Binding-site contacts:
Ligand atom O4' contacts residue GLN252 of chain 3.A at 3.9 Å.
Ligand atom C7 contacts residue TYR336 of chain 3.A at 3.6 Å (hydrophobic).
Ligand atom O2 contacts residue PRO334 of chain 3.A at 3.8 Å.
Ligand atom O5' contacts residue GLN252 of chain 3.A at 3.1 Å (h-bond).
Ligand atom O5' contacts residue LEU328 of chain 3.A at 3.6 Å.
Ligand atom OP1 contacts residue GLN252 of chain 3.A at 3.7 Å.
Ligand atom O4' contacts residue PRO334 of chain 3.A at 4.0 Å.
Ligand atom OP2 contacts residue PHE333 of chain 3.A at 3.3 Å.
Ligand atom OP2 contacts residue ARG391 of chain 3.A at 3.9 Å.
Ligand atom C3' contacts residue PHE333 of chain 3.A at 3.8 Å (hydrophobic).
Ligand atom C2' contacts residue LEU328 of chain 3.A at 3.7 Å (hydrophobic).
Ligand atom C6 contacts residue PHE333 of chain 3.A at 3.7 Å (hydrophobic).
Ligand atom OP2 contacts residue GLN252 of chain 3.A at 4.1 Å.
Ligand atom C2' contacts residue PHE333 of chain 3.A at 2.9 Å (hydrophobic).
Ligand atom C2 contacts residue LEU328 of chain 3.A at 3.0 Å (hydrophobic).
Ligand atom O3' contacts residue PHE333 of chain 3.A at 3.5 Å.
Ligand atom C4' contacts residue LEU328 of chain 3.A at 4.1 Å (hydrophobic).
Ligand atom C5' contacts residue PHE333 of chain 3.A at 3.2 Å (hydrophobic).
Ligand atom C6 contacts residue GLY98 of chain 3.A at 4.1 Å.
Ligand atom C5 contacts residue GLY98 of chain 3.A at 2.9 Å.
Ligand atom O4 contacts residue PRO334 of chain 3.A at 3.7 Å.
Ligand atom N3 contacts residue PRO334 of chain 3.A at 3.5 Å.
Ligand atom O2 contacts residue LEU328 of chain 3.A at 2.2 Å.
Ligand atom O4 contacts residue ALA259 of chain 3.A at 3.2 Å.
Ligand atom O4' contacts residue LEU328 of chain 3.A at 3.0 Å.
Ligand atom C1' contacts residue LEU328 of chain 3.A at 3.9 Å (hydrophobic).
Ligand atom N1 contacts residue LEU328 of chain 3.A at 3.8 Å.
Ligand atom C4 contacts residue PRO334 of chain 3.A at 3.6 Å (hydrophobic).
Ligand atom P contacts residue PHE333 of chain 3.A at 3.8 Å.
Ligand atom N1 contacts residue PHE333 of chain 3.A at 3.8 Å.
Ligand atom N3 contacts residue LEU328 of chain 3.A at 3.9 Å.
Ligand atom C5' contacts residue GLN252 of chain 3.A at 3.4 Å.
Ligand atom OP1 contacts residue ARG391 of chain 3.A at 3.8 Å.
Ligand atom O5' contacts residue PHE333 of chain 3.A at 3.8 Å.
Ligand atom O4 contacts residue GLY98 of chain 3.A at 2.8 Å (h-bond).
Ligand atom C4 contacts residue GLY98 of chain 3.A at 3.2 Å.
Ligand atom C4' contacts residue GLN252 of chain 3.A at 3.5 Å.
Ligand atom OP2 contacts residue GLU102 of chain 3.A at 3.5 Å (salt-bridge).
Ligand atom C1' contacts residue PHE333 of chain 3.A at 3.1 Å (hydrophobic).
Ligand atom C2 contacts residue PRO334 of chain 3.A at 3.7 Å (hydrophobic).

Sequence of chain 3.A:
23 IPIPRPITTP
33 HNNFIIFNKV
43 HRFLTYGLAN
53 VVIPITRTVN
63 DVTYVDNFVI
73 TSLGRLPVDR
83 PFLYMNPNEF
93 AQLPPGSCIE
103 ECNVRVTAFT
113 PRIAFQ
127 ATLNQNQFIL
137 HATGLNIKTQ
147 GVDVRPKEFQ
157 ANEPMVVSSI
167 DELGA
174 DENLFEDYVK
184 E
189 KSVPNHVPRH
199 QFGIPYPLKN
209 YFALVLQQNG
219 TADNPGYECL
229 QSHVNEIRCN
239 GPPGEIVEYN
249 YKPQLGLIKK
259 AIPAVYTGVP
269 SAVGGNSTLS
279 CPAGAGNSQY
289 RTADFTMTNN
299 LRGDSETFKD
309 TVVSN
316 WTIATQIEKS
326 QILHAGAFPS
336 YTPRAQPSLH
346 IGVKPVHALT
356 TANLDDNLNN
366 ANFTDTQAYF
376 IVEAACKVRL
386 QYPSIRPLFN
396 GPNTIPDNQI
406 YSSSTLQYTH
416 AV

The protein below binds the small molecule below.
Small molecule (SMILES): Cc1cn([C@H]2C[C@H](O[P](=O)(O)OC[C@H]3O[C@@H](n4cc(C)c(=O)[nH]c4=O)C[C@@H]3O)[C@@H](CO[P](=O)(O)O[C@H]3C[C@H](n4ccc(=O)[nH]c4=O)O[C@@H]3COP(=O)=O)O2)c(=O)[nH]c1=O